Sequence of chain 1.B:
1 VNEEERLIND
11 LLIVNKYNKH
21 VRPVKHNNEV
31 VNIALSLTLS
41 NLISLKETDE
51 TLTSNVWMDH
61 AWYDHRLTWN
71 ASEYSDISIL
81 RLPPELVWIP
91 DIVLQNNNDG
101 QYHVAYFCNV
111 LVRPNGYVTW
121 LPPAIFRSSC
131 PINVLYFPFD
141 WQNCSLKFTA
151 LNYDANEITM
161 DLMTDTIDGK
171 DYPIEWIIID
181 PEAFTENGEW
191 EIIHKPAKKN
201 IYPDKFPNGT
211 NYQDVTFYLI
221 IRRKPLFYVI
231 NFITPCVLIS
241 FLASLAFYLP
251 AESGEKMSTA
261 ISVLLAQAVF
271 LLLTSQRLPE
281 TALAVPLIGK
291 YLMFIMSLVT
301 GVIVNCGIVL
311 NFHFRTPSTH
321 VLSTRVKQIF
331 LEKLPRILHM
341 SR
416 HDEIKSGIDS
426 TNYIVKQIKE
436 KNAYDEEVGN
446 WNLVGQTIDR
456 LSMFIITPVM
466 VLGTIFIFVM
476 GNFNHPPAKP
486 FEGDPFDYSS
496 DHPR

Sequence of chain 1.C:
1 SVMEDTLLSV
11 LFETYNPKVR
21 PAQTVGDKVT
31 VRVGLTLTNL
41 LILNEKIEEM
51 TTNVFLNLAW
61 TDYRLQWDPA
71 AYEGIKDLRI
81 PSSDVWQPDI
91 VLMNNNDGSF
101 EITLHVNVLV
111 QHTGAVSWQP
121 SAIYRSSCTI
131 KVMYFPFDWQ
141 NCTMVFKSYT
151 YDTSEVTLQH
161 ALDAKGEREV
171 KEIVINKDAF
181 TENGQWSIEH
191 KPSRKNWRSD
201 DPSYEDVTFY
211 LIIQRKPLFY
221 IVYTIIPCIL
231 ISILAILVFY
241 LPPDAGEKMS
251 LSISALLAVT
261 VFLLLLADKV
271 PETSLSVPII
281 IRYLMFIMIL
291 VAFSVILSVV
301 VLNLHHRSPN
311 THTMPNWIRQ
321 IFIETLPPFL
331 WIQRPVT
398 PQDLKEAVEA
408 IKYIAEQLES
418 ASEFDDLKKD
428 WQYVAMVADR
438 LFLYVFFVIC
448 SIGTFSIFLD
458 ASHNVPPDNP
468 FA

A protein and the small-molecule ligand that binds it are described below.
Small molecule (SMILES): CC(=O)N[C@@H]1[C@@H](O)[C@H](O)[C@@H](CO)O[C@H]1O

Binding-site contacts:
Ligand atom C8 contacts residue ASN208 of chain 1.B at 4.2 Å.
Ligand atom C5 contacts residue PHE206 of chain 1.B at 4.5 Å (hydrophobic).
Ligand atom C2 contacts residue ASN208 of chain 1.B at 2.5 Å.
Ligand atom C4 contacts residue ASN208 of chain 1.B at 4.3 Å.
Ligand atom O5 contacts residue ASN208 of chain 1.B at 2.4 Å (h-bond).
Ligand atom C5 contacts residue ASN208 of chain 1.B at 3.7 Å.
Ligand atom C1 contacts residue PHE206 of chain 1.B at 4.3 Å (hydrophobic).
Ligand atom C3 contacts residue ASN208 of chain 1.B at 3.8 Å.
Ligand atom N2 contacts residue ASN208 of chain 1.B at 2.8 Å (h-bond).
Ligand atom C8 contacts residue GLN111 of chain 1.C at 4.1 Å.
Ligand atom O7 contacts residue ASN208 of chain 1.B at 2.9 Å (h-bond).
Ligand atom C1 contacts residue ASN208 of chain 1.B at 1.4 Å.
Ligand atom C7 contacts residue ASN208 of chain 1.B at 3.0 Å.
Ligand atom O5 contacts residue PHE206 of chain 1.B at 4.2 Å.